Sequence of chain 1.C:
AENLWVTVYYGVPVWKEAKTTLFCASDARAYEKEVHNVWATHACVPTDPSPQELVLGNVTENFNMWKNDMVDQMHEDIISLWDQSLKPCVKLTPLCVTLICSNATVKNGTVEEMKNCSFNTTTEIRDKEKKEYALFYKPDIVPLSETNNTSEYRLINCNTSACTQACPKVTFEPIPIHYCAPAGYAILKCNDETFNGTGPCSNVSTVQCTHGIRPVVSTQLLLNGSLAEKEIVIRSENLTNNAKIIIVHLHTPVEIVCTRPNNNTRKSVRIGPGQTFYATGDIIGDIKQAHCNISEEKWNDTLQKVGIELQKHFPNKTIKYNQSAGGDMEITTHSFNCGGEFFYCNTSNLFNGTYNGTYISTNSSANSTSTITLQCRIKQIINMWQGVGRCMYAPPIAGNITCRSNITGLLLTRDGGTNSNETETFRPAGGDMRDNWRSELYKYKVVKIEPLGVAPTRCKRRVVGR

This small molecule binds to this protein.
Small molecule (SMILES): CC(=O)N[C@H]1[C@H](O[C@H]2[C@H](O)[C@@H](NC(C)=O)CO[C@@H]2CO)O[C@H](CO)[C@@H](O[C@@H]2O[C@H](CO)[C@@H](O)[C@H](O)[C@@H]2O)[C@@H]1O

Binding-site contacts:
Ligand atom N2 contacts residue ASN120 of chain 1.C at 3.0 Å (h-bond).
Ligand atom C8 contacts residue THR98 of chain 1.C at 3.3 Å.
Ligand atom C8 contacts residue ASN120 of chain 1.C at 4.1 Å.
Ligand atom C2 contacts residue ASN120 of chain 1.C at 2.5 Å.
Ligand atom C4 contacts residue ASN120 of chain 1.C at 4.2 Å.
Ligand atom C5 contacts residue ASN120 of chain 1.C at 3.6 Å.
Ligand atom O7 contacts residue ASN120 of chain 1.C at 3.0 Å (h-bond).
Ligand atom C3 contacts residue ASN120 of chain 1.C at 3.8 Å.
Ligand atom O7 contacts residue GLU129 of chain 1.C at 4.3 Å.
Ligand atom C8 contacts residue VAL97 of chain 1.C at 4.5 Å (hydrophobic).
Ligand atom C1 contacts residue ASN120 of chain 1.C at 1.4 Å.
Ligand atom O5 contacts residue ASN120 of chain 1.C at 2.3 Å (h-bond).
Ligand atom C7 contacts residue ASN120 of chain 1.C at 3.2 Å.
Ligand atom C8 contacts residue PHE119 of chain 1.C at 4.3 Å (hydrophobic).